Binding-site contacts:
Ligand atom C25 contacts residue PHE63 of chain 1.A at 3.4 Å (hydrophobic).
Ligand atom F42 contacts residue LEU241 of chain 1.A at 3.4 Å.
Ligand atom C13 contacts residue LEU105 of chain 1.A at 3.4 Å (hydrophobic).
Ligand atom C33 contacts residue LEU66 of chain 1.A at 3.2 Å (hydrophobic).
Ligand atom C12 contacts residue THR108 of chain 1.A at 3.2 Å.
Ligand atom C23 contacts residue MET104 of chain 1.A at 3.6 Å (hydrophobic).
Ligand atom O36 contacts residue LEU122 of chain 1.A at 3.5 Å (h-bond).
Ligand atom C06 contacts residue PHE132 of chain 1.A at 3.5 Å (hydrophobic).
Ligand atom O36 contacts residue GLU73 of chain 1.A at 3.6 Å (salt-bridge).
Ligand atom C21 contacts residue TRP249 of chain 1.A at 3.6 Å (hydrophobic).
Ligand atom CL4 contacts residue PHE60 of chain 1.A at 3.7 Å.
Ligand atom O37 contacts residue LEU122 of chain 1.A at 2.8 Å (h-bond).
Ligand atom C35 contacts residue ARG111 of chain 1.A at 3.5 Å.
Ligand atom O36 contacts residue ARG111 of chain 1.A at 3.2 Å (salt-bridge).
Ligand atom C28 contacts residue PHE121 of chain 1.A at 3.6 Å (hydrophobic).
Ligand atom C35 contacts residue LEU122 of chain 1.A at 3.5 Å (hydrophobic).
Ligand atom C05 contacts residue ILE145 of chain 1.A at 3.5 Å (hydrophobic).
Ligand atom C14 contacts residue PHE141 of chain 1.A at 3.7 Å (hydrophobic).
Ligand atom O37 contacts residue ARG111 of chain 1.A at 3.5 Å (salt-bridge).
Ligand atom C32 contacts residue SER70 of chain 1.A at 3.3 Å.
Ligand atom C29 contacts residue THR108 of chain 1.A at 3.7 Å.
Ligand atom C28 contacts residue LEU66 of chain 1.A at 3.7 Å (hydrophobic).
Ligand atom C26 contacts residue PHE121 of chain 1.A at 3.3 Å (hydrophobic).
Ligand atom C21 contacts residue HIS227 of chain 1.A at 3.7 Å.
Ligand atom C28 contacts residue SER70 of chain 1.A at 3.7 Å.
Ligand atom C29 contacts residue PHE121 of chain 1.A at 3.6 Å (hydrophobic).
Ligand atom C15 contacts residue PHE141 of chain 1.A at 3.6 Å (hydrophobic).
Ligand atom C01 contacts residue PHE132 of chain 1.A at 3.6 Å (hydrophobic).
Ligand atom C33 contacts residue SER70 of chain 1.A at 3.4 Å.
Ligand atom O27 contacts residue LEU66 of chain 1.A at 3.4 Å (h-bond).
Ligand atom C11 contacts residue THR108 of chain 1.A at 3.2 Å.
Ligand atom C31 contacts residue SER70 of chain 1.A at 3.5 Å.
Ligand atom O27 contacts residue ALA67 of chain 1.A at 3.5 Å (h-bond).
Ligand atom C02 contacts residue PHE132 of chain 1.A at 3.8 Å (hydrophobic).
Ligand atom C16 contacts residue PHE63 of chain 1.A at 3.5 Å (hydrophobic).
Ligand atom C03 contacts residue ILE142 of chain 1.A at 3.5 Å (hydrophobic).
Ligand atom F40 contacts residue HIS227 of chain 1.A at 3.3 Å.
Ligand atom C34 contacts residue GLU73 of chain 1.A at 3.1 Å.
Ligand atom C05 contacts residue PHE146 of chain 1.A at 3.7 Å (hydrophobic).
Ligand atom O37 contacts residue PHE121 of chain 1.A at 3.0 Å.

The small molecule below binds the protein below.
Small molecule (SMILES): O=C(O)Cc1cccc(OCCCN(Cc2cccc(C(F)(F)F)c2Cl)CC(c2ccccc2)c2ccccc2)c1

Sequence of chain 1.A:
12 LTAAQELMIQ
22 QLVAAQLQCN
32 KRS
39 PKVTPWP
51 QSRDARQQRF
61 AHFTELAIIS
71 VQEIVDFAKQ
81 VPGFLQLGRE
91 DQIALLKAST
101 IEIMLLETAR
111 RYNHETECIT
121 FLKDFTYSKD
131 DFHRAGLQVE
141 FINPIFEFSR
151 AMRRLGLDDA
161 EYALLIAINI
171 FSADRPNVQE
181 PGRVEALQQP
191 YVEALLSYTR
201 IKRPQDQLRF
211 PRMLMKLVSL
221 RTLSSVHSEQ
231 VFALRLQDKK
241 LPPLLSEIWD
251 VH